Binding-site contacts:
Ligand atom O5 contacts residue ASN709 of chain 1.C at 2.4 Å (h-bond).
Ligand atom N2 contacts residue ASN709 of chain 1.C at 2.9 Å (h-bond).
Ligand atom O7 contacts residue ASN709 of chain 1.C at 3.0 Å (h-bond).
Ligand atom C8 contacts residue ASN709 of chain 1.C at 4.3 Å.
Ligand atom C8 contacts residue GLY1131 of chain 1.C at 3.9 Å.
Ligand atom C4 contacts residue ASN709 of chain 1.C at 4.2 Å.
Ligand atom C1 contacts residue ASN709 of chain 1.C at 1.4 Å.
Ligand atom C7 contacts residue ASN709 of chain 1.C at 3.1 Å.
Ligand atom C5 contacts residue ASN709 of chain 1.C at 3.7 Å.
Ligand atom C3 contacts residue ASN709 of chain 1.C at 3.8 Å.
Ligand atom C2 contacts residue ASN709 of chain 1.C at 2.5 Å.

Sequence of chain 1.C:
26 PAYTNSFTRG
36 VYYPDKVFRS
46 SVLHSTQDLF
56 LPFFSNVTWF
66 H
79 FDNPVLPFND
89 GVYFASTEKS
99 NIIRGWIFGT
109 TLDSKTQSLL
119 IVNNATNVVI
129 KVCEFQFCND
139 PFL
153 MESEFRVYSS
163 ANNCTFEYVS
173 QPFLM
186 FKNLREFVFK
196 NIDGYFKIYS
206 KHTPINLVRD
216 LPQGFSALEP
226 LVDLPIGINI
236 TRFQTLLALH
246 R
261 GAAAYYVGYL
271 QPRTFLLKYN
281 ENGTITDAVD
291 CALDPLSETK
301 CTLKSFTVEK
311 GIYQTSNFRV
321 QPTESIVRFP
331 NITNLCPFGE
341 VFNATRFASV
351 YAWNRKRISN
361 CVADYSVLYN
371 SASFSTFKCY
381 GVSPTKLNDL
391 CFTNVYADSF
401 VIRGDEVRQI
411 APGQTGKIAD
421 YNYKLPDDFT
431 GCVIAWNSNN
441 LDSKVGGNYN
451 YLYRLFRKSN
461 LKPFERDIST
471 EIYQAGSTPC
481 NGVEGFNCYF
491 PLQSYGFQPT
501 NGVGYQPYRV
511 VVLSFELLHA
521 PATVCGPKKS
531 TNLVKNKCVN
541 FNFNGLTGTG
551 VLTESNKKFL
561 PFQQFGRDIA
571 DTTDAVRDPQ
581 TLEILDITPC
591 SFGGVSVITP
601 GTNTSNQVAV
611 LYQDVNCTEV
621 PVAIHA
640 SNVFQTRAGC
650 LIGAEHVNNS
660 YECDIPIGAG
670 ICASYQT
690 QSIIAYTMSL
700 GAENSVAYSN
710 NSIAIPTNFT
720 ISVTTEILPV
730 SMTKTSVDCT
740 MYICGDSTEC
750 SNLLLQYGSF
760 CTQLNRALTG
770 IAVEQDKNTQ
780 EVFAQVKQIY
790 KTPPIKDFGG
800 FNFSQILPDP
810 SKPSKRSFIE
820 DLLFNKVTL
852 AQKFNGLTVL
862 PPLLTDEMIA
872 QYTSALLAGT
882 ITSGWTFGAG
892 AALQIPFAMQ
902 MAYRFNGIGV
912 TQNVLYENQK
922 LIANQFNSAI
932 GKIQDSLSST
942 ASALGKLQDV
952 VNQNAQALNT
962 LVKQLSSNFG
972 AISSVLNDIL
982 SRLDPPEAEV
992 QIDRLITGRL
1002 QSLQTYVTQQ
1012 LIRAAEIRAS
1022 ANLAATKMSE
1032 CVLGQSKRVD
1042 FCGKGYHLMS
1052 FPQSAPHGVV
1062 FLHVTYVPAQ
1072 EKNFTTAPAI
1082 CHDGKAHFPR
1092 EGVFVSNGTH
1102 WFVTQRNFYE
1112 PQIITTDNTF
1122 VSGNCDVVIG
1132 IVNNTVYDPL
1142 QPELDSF

A small-molecule ligand and the protein it binds are described below.
Small molecule (SMILES): CC(=O)N[C@@H]1[C@@H](O)[C@H](O)[C@@H](CO)O[C@H]1O